A small-molecule ligand and the protein it binds are described below.
Small molecule (SMILES): CC(=O)N[C@@H]1[C@@H](O)[C@H](O)[C@@H](CO)O[C@H]1O

Binding-site contacts:
Ligand atom C1 contacts residue ASN393 of chain 1.C at 1.5 Å.
Ligand atom C8 contacts residue ASN393 of chain 1.C at 4.0 Å.
Ligand atom C7 contacts residue SER389 of chain 1.C at 4.4 Å.
Ligand atom C8 contacts residue GLY390 of chain 1.C at 3.8 Å.
Ligand atom C4 contacts residue ASN393 of chain 1.C at 4.2 Å.
Ligand atom C3 contacts residue ASN393 of chain 1.C at 3.8 Å.
Ligand atom N2 contacts residue ASN393 of chain 1.C at 2.8 Å (h-bond).
Ligand atom O5 contacts residue ASN393 of chain 1.C at 2.4 Å (h-bond).
Ligand atom C8 contacts residue SER389 of chain 1.C at 3.5 Å.
Ligand atom C5 contacts residue ASN393 of chain 1.C at 3.7 Å.
Ligand atom C2 contacts residue ASN393 of chain 1.C at 2.4 Å.
Ligand atom O7 contacts residue ASN393 of chain 1.C at 3.5 Å (h-bond).
Ligand atom C7 contacts residue GLY390 of chain 1.C at 4.2 Å.
Ligand atom C7 contacts residue ASN393 of chain 1.C at 3.3 Å.
Ligand atom O7 contacts residue GLY390 of chain 1.C at 3.7 Å.

Sequence of chain 1.C:
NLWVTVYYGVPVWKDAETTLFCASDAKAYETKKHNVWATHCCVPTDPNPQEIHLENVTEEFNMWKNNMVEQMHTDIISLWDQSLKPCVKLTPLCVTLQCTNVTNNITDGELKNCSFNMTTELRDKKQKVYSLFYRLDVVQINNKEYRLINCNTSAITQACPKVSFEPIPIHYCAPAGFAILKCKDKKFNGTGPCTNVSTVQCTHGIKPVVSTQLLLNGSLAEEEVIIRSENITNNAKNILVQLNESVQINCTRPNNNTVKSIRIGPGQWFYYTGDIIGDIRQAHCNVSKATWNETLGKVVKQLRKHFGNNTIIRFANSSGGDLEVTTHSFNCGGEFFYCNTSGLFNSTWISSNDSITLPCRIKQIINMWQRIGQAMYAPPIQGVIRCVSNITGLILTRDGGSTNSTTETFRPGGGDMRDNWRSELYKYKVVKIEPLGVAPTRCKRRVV